Sequence of chain 1.J:
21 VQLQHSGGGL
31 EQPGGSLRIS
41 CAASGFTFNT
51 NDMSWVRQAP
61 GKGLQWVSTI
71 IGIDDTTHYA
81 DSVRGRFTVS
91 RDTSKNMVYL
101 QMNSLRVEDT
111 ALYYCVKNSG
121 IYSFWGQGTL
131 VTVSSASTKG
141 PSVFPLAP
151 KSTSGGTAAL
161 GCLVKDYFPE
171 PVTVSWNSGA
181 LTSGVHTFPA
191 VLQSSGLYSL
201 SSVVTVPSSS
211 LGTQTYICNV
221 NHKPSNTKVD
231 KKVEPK

Binding-site contacts:
Ligand atom O3 contacts residue ASP52 of chain 1.J at 2.7 Å (salt-bridge).
Ligand atom P27 contacts residue LYS117 of chain 1.J at 3.9 Å.
Ligand atom C8 contacts residue ILE121 of chain 1.J at 3.9 Å (hydrophobic).
Ligand atom O20 contacts residue ILE121 of chain 1.J at 3.5 Å.
Ligand atom C4 contacts residue ASN51 of chain 1.J at 4.0 Å.
Ligand atom C2 contacts residue ASN118 of chain 1.J at 4.0 Å.
Ligand atom C6 contacts residue ASN118 of chain 1.J at 4.0 Å.
Ligand atom O26 contacts residue LYS117 of chain 1.J at 3.5 Å (salt-bridge).
Ligand atom C7 contacts residue SER119 of chain 1.J at 3.2 Å.
Ligand atom O31 contacts residue ASN118 of chain 1.J at 3.8 Å.
Ligand atom C8 contacts residue GLY120 of chain 1.J at 3.9 Å.
Ligand atom O6 contacts residue ASN51 of chain 1.J at 3.9 Å.
Ligand atom C7 contacts residue ASN118 of chain 1.J at 4.3 Å.
Ligand atom O4 contacts residue ASN51 of chain 1.J at 3.7 Å.
Ligand atom C8 contacts residue SER119 of chain 1.J at 3.4 Å.
Ligand atom C8 contacts residue TYR110 of chain 1.I at 3.5 Å (hydrophobic).
Ligand atom O30 contacts residue ASN51 of chain 1.J at 3.6 Å (h-bond).
Ligand atom C3 contacts residue SER119 of chain 1.J at 4.3 Å.
Ligand atom C7 contacts residue ILE121 of chain 1.J at 3.9 Å (hydrophobic).
Ligand atom N2 contacts residue SER119 of chain 1.J at 3.8 Å.
Ligand atom O3 contacts residue SER119 of chain 1.J at 3.2 Å (h-bond).
Ligand atom O4 contacts residue ASP52 of chain 1.J at 2.9 Å (salt-bridge).
Ligand atom N2 contacts residue ILE121 of chain 1.J at 4.3 Å.
Ligand atom C7 contacts residue GLY120 of chain 1.J at 3.7 Å.
Ligand atom O7 contacts residue GLY120 of chain 1.J at 3.0 Å (h-bond).
Ligand atom C5 contacts residue ASN118 of chain 1.J at 4.2 Å.
Ligand atom O1 contacts residue ILE121 of chain 1.J at 4.0 Å.
Ligand atom C23 contacts residue ASN118 of chain 1.J at 3.9 Å.
Ligand atom O5 contacts residue ASN118 of chain 1.J at 4.2 Å.
Ligand atom C4 contacts residue ASP52 of chain 1.J at 4.1 Å.
Ligand atom C3 contacts residue ASP52 of chain 1.J at 3.7 Å.
Ligand atom O7 contacts residue ILE121 of chain 1.J at 2.9 Å (h-bond).
Ligand atom C6 contacts residue ASN51 of chain 1.J at 3.2 Å.
Ligand atom O3 contacts residue ASN118 of chain 1.J at 4.0 Å.
Ligand atom O30 contacts residue LYS117 of chain 1.J at 3.0 Å (salt-bridge).
Ligand atom C19 contacts residue ILE121 of chain 1.J at 4.2 Å (hydrophobic).
Ligand atom O7 contacts residue ASN118 of chain 1.J at 3.2 Å.
Ligand atom O7 contacts residue SER119 of chain 1.J at 3.4 Å (h-bond).
Ligand atom C4 contacts residue ASN118 of chain 1.J at 3.6 Å.
Ligand atom C6 contacts residue LYS117 of chain 1.J at 4.2 Å.

Sequence of chain 1.I:
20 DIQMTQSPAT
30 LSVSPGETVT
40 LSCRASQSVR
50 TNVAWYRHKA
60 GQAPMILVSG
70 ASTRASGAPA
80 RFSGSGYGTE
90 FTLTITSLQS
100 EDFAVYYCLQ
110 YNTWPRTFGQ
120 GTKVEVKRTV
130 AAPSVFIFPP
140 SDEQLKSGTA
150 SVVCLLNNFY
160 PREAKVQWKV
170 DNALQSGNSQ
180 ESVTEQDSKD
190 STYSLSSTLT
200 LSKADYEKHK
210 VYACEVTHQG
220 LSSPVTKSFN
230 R

A protein and the small-molecule ligand that binds it are described below.
Small molecule (SMILES): CC(=O)N[C@H]1[C@H](O[C@H](CO)[C@@H](O)[C@@H](O)COP(=O)(O)O)O[C@H](CO)[C@@H](O)[C@@H]1O